Sequence of chain 1.A:
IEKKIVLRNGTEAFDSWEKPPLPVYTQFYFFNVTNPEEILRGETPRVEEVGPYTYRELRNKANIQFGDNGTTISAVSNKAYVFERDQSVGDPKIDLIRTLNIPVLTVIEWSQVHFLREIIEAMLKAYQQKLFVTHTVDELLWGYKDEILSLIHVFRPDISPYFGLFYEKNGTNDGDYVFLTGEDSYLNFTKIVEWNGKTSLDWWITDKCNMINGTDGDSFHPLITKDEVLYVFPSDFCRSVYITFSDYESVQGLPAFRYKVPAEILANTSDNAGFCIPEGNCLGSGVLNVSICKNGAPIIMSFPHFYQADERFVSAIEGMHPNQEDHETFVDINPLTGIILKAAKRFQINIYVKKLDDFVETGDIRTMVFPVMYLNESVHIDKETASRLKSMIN

This small molecule binds to this protein.
Small molecule (SMILES): CC(=O)N[C@H]1[C@H](O[C@H]2[C@H](O)[C@@H](NC(C)=O)CO[C@@H]2CO)O[C@H](CO)[C@@H](O[C@@H]2O[C@H](CO[C@H]3O[C@H](CO)[C@@H](O)[C@H](O)[C@@H]3O)[C@@H](O)[C@H](O[C@H]3O[C@H](CO)[C@@H](O)[C@H](O)[C@@H]3O)[C@@H]2O)[C@@H]1O

Binding-site contacts:
Ligand atom C5 contacts residue LEU96 of chain 1.A at 4.4 Å (hydrophobic).
Ligand atom C7 contacts residue THR134 of chain 1.A at 4.2 Å.
Ligand atom O3 contacts residue LEU96 of chain 1.A at 4.1 Å.
Ligand atom C8 contacts residue ILE97 of chain 1.A at 4.4 Å (hydrophobic).
Ligand atom C1 contacts residue ASN32 of chain 1.A at 1.4 Å.
Ligand atom C5 contacts residue ASN32 of chain 1.A at 3.6 Å.
Ligand atom C6 contacts residue ARG98 of chain 1.A at 3.9 Å.
Ligand atom C1 contacts residue LEU96 of chain 1.A at 3.3 Å (hydrophobic).
Ligand atom C4 contacts residue ASN32 of chain 1.A at 4.3 Å.
Ligand atom O7 contacts residue LEU96 of chain 1.A at 3.7 Å.
Ligand atom N2 contacts residue ILE97 of chain 1.A at 4.5 Å.
Ligand atom C7 contacts residue ASN32 of chain 1.A at 3.6 Å.
Ligand atom O7 contacts residue ASN32 of chain 1.A at 4.1 Å.
Ligand atom O5 contacts residue ASN32 of chain 1.A at 2.4 Å (h-bond).
Ligand atom C2 contacts residue ASN32 of chain 1.A at 2.5 Å.
Ligand atom C2 contacts residue LEU96 of chain 1.A at 3.2 Å (hydrophobic).
Ligand atom O5 contacts residue LEU96 of chain 1.A at 4.3 Å.
Ligand atom O4 contacts residue LEU96 of chain 1.A at 4.0 Å.
Ligand atom O7 contacts residue THR134 of chain 1.A at 3.5 Å.
Ligand atom C8 contacts residue LEU96 of chain 1.A at 4.1 Å (hydrophobic).
Ligand atom C3 contacts residue ASN32 of chain 1.A at 3.8 Å.
Ligand atom C7 contacts residue LEU96 of chain 1.A at 3.8 Å (hydrophobic).
Ligand atom C4 contacts residue LEU96 of chain 1.A at 4.4 Å (hydrophobic).
Ligand atom C3 contacts residue LEU96 of chain 1.A at 3.3 Å (hydrophobic).
Ligand atom C1 contacts residue ARG98 of chain 1.A at 4.3 Å.
Ligand atom C1 contacts residue ILE97 of chain 1.A at 4.5 Å (hydrophobic).
Ligand atom C8 contacts residue VAL50 of chain 1.A at 3.7 Å (hydrophobic).
Ligand atom N2 contacts residue LEU96 of chain 1.A at 2.7 Å (h-bond).
Ligand atom C8 contacts residue ARG98 of chain 1.A at 4.0 Å.
Ligand atom O6 contacts residue ARG98 of chain 1.A at 3.6 Å.
Ligand atom N2 contacts residue ASN32 of chain 1.A at 2.8 Å (h-bond).
Ligand atom C8 contacts residue THR134 of chain 1.A at 3.8 Å.